Binding-site contacts:
Ligand atom C3 contacts residue ASN78 of chain 1.A at 3.9 Å.
Ligand atom C7 contacts residue ARG76 of chain 1.A at 4.4 Å.
Ligand atom C2 contacts residue ASN78 of chain 1.A at 2.6 Å.
Ligand atom O7 contacts residue ARG76 of chain 1.A at 4.1 Å.
Ligand atom C1 contacts residue ASN78 of chain 1.A at 1.5 Å.
Ligand atom C4 contacts residue ASN78 of chain 1.A at 4.3 Å.
Ligand atom C8 contacts residue SER77 of chain 1.A at 4.5 Å.
Ligand atom N2 contacts residue ARG76 of chain 1.A at 4.1 Å.
Ligand atom O5 contacts residue ASN78 of chain 1.A at 2.4 Å (h-bond).
Ligand atom C7 contacts residue SER77 of chain 1.A at 4.3 Å.
Ligand atom C8 contacts residue ASN78 of chain 1.A at 3.4 Å.
Ligand atom C7 contacts residue ASN78 of chain 1.A at 3.4 Å.
Ligand atom C5 contacts residue ASN78 of chain 1.A at 3.7 Å.
Ligand atom N2 contacts residue ASN78 of chain 1.A at 3.0 Å (h-bond).
Ligand atom O7 contacts residue ASN78 of chain 1.A at 4.3 Å.
Ligand atom O7 contacts residue SER77 of chain 1.A at 4.1 Å.

A small-molecule ligand and the protein it binds are described below.
Small molecule (SMILES): CC(=O)N[C@@H]1[C@@H](O)[C@H](O)[C@@H](CO)O[C@H]1O

Sequence of chain 1.A:
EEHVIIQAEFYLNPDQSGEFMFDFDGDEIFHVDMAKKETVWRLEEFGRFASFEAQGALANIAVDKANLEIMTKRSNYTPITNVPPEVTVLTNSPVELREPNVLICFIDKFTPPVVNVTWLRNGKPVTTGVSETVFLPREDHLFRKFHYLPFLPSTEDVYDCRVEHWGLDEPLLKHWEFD